Sequence of chain 2.B:
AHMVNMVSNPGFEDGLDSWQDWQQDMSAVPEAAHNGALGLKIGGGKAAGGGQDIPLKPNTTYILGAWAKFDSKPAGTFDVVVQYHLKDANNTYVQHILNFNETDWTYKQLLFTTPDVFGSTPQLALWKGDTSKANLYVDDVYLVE

A protein and the small-molecule ligand that binds it are described below.
Small molecule (SMILES): OC[C@H]1O[C@@H](O[C@H]2[C@H](O)[C@@H](O)[C@H](O[C@H]3[C@H](O)[C@@H](O)[C@H](O[C@H]4[C@H](O)[C@@H](O)[C@H](O[C@H]5[C@H](O)[C@@H](O)[C@H](O)O[C@@H]5CO)O[C@@H]4CO)O[C@@H]3CO)O[C@@H]2CO)[C@H](O)[C@@H](O)[C@@H]1O

Binding-site contacts:
Ligand atom O5 contacts residue TRP23 of chain 2.B at 3.5 Å.
Ligand atom O3 contacts residue ILE98 of chain 2.B at 3.7 Å.
Ligand atom O6 contacts residue GLN84 of chain 2.B at 3.5 Å (h-bond).
Ligand atom C5 contacts residue TRP128 of chain 2.B at 3.7 Å (hydrophobic).
Ligand atom C6 contacts residue GLN124 of chain 2.B at 3.3 Å.
Ligand atom O6 contacts residue ILE98 of chain 2.B at 3.9 Å.
Ligand atom O2 contacts residue VAL82 of chain 2.B at 3.9 Å.
Ligand atom O5 contacts residue ILE98 of chain 2.B at 3.7 Å.
Ligand atom C5 contacts residue GLN96 of chain 2.B at 3.8 Å.
Ligand atom C2 contacts residue GLN84 of chain 2.B at 3.4 Å.
Ligand atom O3 contacts residue GLN24 of chain 2.B at 3.1 Å (h-bond).
Ligand atom C2 contacts residue TRP128 of chain 2.B at 3.7 Å (hydrophobic).
Ligand atom C5 contacts residue ILE98 of chain 2.B at 3.7 Å (hydrophobic).
Ligand atom C1 contacts residue TRP23 of chain 2.B at 3.7 Å (hydrophobic).
Ligand atom O3 contacts residue ASN100 of chain 2.B at 3.0 Å (h-bond).
Ligand atom C6 contacts residue VAL82 of chain 2.B at 3.7 Å (hydrophobic).
Ligand atom O3 contacts residue TRP23 of chain 2.B at 3.7 Å.
Ligand atom O6 contacts residue GLN24 of chain 2.B at 3.5 Å (h-bond).
Ligand atom C4 contacts residue ILE98 of chain 2.B at 3.8 Å (hydrophobic).
Ligand atom O3 contacts residue GLN84 of chain 2.B at 3.0 Å (h-bond).
Ligand atom C2 contacts residue ASN100 of chain 2.B at 3.7 Å.
Ligand atom C6 contacts residue ASP80 of chain 2.B at 3.5 Å.
Ligand atom O3 contacts residue ALA126 of chain 2.B at 3.9 Å.
Ligand atom C1 contacts residue ILE98 of chain 2.B at 3.9 Å (hydrophobic).
Ligand atom C2 contacts residue GLN96 of chain 2.B at 3.6 Å.
Ligand atom O6 contacts residue TRP128 of chain 2.B at 3.4 Å.
Ligand atom O6 contacts residue TRP23 of chain 2.B at 2.8 Å (h-bond).
Ligand atom C3 contacts residue GLN96 of chain 2.B at 3.6 Å.
Ligand atom O6 contacts residue GLN124 of chain 2.B at 2.7 Å (h-bond).
Ligand atom C6 contacts residue TRP23 of chain 2.B at 3.5 Å (hydrophobic).
Ligand atom O2 contacts residue ASN100 of chain 2.B at 2.8 Å (h-bond).
Ligand atom O2 contacts residue GLN84 of chain 2.B at 2.7 Å (h-bond).
Ligand atom C4 contacts residue TRP23 of chain 2.B at 3.7 Å (hydrophobic).
Ligand atom O2 contacts residue GLN96 of chain 2.B at 3.4 Å (h-bond).
Ligand atom O6 contacts residue ASP80 of chain 2.B at 2.6 Å (salt-bridge).
Ligand atom O4 contacts residue TRP128 of chain 2.B at 3.6 Å.
Ligand atom O4 contacts residue GLN96 of chain 2.B at 2.9 Å (h-bond).
Ligand atom C4 contacts residue GLN96 of chain 2.B at 3.8 Å.
Ligand atom O2 contacts residue TRP128 of chain 2.B at 3.2 Å.
Ligand atom C1 contacts residue GLN96 of chain 2.B at 3.9 Å.